Binding-site contacts:
Ligand atom C6 contacts residue PRO173 of chain 1.A at 3.7 Å (hydrophobic).
Ligand atom C3 contacts residue PRO173 of chain 1.A at 3.4 Å (hydrophobic).
Ligand atom C5 contacts residue PRO173 of chain 1.A at 3.7 Å (hydrophobic).
Ligand atom C2 contacts residue PRO173 of chain 1.A at 3.4 Å (hydrophobic).
Ligand atom C contacts residue PRO173 of chain 1.A at 3.8 Å (hydrophobic).
Ligand atom C4 contacts residue PRO173 of chain 1.A at 3.5 Å (hydrophobic).
Ligand atom C1 contacts residue GLY174 of chain 1.A at 4.1 Å.
Ligand atom C contacts residue GLY174 of chain 1.A at 3.5 Å.
Ligand atom N contacts residue GLY174 of chain 1.A at 4.3 Å.
Ligand atom C1 contacts residue PRO173 of chain 1.A at 3.6 Å (hydrophobic).

This small molecule binds to this protein.
Small molecule (SMILES): NCc1ccccc1

Sequence of chain 1.A:
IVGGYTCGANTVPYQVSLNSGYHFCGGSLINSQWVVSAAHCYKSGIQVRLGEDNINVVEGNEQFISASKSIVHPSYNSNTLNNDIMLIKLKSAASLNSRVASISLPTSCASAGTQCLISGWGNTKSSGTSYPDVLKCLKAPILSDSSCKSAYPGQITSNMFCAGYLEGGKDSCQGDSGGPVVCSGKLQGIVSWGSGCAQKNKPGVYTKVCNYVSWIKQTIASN